Sequence of chain 1.B:
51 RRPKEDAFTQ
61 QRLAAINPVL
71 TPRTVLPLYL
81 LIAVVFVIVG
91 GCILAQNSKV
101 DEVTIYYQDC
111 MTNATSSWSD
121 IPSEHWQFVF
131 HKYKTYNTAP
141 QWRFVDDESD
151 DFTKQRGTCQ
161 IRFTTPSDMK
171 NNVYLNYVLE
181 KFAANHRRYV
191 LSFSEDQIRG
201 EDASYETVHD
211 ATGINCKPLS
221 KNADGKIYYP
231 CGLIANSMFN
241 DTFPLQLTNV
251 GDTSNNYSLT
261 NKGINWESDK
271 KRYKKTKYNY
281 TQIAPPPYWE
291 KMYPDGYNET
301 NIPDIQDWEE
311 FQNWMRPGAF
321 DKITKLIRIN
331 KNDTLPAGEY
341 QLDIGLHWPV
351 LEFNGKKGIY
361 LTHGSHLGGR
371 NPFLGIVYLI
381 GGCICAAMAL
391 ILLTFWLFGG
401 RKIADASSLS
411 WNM

A protein and the small-molecule ligand that binds it are described below.
Small molecule (SMILES): CC(=O)N[C@H]1[C@H](O[C@H]2[C@H](O)[C@@H](NC(C)=O)CO[C@@H]2CO)O[C@H](CO)[C@@H](O)[C@@H]1O

Binding-site contacts:
Ligand atom O7 contacts residue ASN332 of chain 1.B at 3.6 Å (h-bond).
Ligand atom C4 contacts residue ASN332 of chain 1.B at 4.2 Å.
Ligand atom C5 contacts residue ASN332 of chain 1.B at 3.7 Å.
Ligand atom O7 contacts residue SER258 of chain 1.B at 2.9 Å (h-bond).
Ligand atom C8 contacts residue SER258 of chain 1.B at 3.2 Å.
Ligand atom O5 contacts residue ASN332 of chain 1.B at 2.4 Å (h-bond).
Ligand atom C3 contacts residue ASN332 of chain 1.B at 3.8 Å.
Ligand atom C8 contacts residue ASN330 of chain 1.B at 3.6 Å.
Ligand atom C8 contacts residue ILE329 of chain 1.B at 3.8 Å (hydrophobic).
Ligand atom C8 contacts residue ASN332 of chain 1.B at 4.5 Å.
Ligand atom N2 contacts residue ASN332 of chain 1.B at 2.8 Å (h-bond).
Ligand atom C7 contacts residue ASN332 of chain 1.B at 3.4 Å.
Ligand atom C8 contacts residue THR260 of chain 1.B at 3.5 Å.
Ligand atom C7 contacts residue SER258 of chain 1.B at 3.6 Å.
Ligand atom C1 contacts residue ASN332 of chain 1.B at 1.4 Å.
Ligand atom N2 contacts residue THR260 of chain 1.B at 3.8 Å.
Ligand atom C7 contacts residue ASN330 of chain 1.B at 4.4 Å.
Ligand atom C2 contacts residue ASN332 of chain 1.B at 2.4 Å.
Ligand atom C7 contacts residue THR260 of chain 1.B at 4.2 Å.
Ligand atom O3 contacts residue THR260 of chain 1.B at 4.0 Å.
Ligand atom C8 contacts residue LEU259 of chain 1.B at 4.2 Å (hydrophobic).